Sequence of chain 3.C:
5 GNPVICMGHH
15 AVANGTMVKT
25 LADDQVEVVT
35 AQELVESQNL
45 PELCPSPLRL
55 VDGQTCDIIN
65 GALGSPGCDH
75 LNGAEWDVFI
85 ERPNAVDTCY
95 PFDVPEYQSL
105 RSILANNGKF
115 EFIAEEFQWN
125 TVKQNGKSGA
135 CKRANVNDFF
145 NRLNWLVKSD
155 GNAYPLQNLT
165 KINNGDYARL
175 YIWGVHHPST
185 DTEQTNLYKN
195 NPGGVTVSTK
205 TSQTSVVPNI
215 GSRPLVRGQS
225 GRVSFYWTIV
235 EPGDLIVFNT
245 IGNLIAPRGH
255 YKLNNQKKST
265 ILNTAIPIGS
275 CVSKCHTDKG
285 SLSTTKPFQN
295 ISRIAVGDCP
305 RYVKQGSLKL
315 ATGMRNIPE

A small-molecule ligand and the protein it binds are described below.
Small molecule (SMILES): CC(=O)N[C@@H]1[C@@H](O)[C@H](O)[C@@H](CO)O[C@H]1O

Binding-site contacts:
Ligand atom O6 contacts residue THR184 of chain 3.C at 3.6 Å.
Ligand atom O7 contacts residue ASN162 of chain 2.C at 2.9 Å (h-bond).
Ligand atom C3 contacts residue ASN162 of chain 2.C at 3.9 Å.
Ligand atom C6 contacts residue THR184 of chain 3.C at 4.5 Å.
Ligand atom O7 contacts residue LEU163 of chain 2.C at 4.3 Å.
Ligand atom O7 contacts residue THR164 of chain 2.C at 2.9 Å (h-bond).
Ligand atom C8 contacts residue THR164 of chain 2.C at 3.6 Å.
Ligand atom O6 contacts residue SER216 of chain 3.C at 3.4 Å (h-bond).
Ligand atom C4 contacts residue ASN162 of chain 2.C at 4.3 Å.
Ligand atom C4 contacts residue SER216 of chain 3.C at 4.4 Å.
Ligand atom C6 contacts residue SER183 of chain 3.C at 4.5 Å.
Ligand atom C8 contacts residue LEU163 of chain 2.C at 4.4 Å (hydrophobic).
Ligand atom C1 contacts residue ASN162 of chain 2.C at 1.4 Å.
Ligand atom C5 contacts residue ASN162 of chain 2.C at 3.6 Å.
Ligand atom O7 contacts residue VAL241 of chain 2.C at 4.4 Å.
Ligand atom C6 contacts residue SER216 of chain 3.C at 3.5 Å.
Ligand atom O5 contacts residue ASN162 of chain 2.C at 2.4 Å (h-bond).
Ligand atom C7 contacts residue ASN162 of chain 2.C at 3.5 Å.
Ligand atom C1 contacts residue SER216 of chain 3.C at 4.2 Å.
Ligand atom C5 contacts residue SER216 of chain 3.C at 3.9 Å.
Ligand atom C8 contacts residue ASN162 of chain 2.C at 3.4 Å.
Ligand atom N2 contacts residue ASN162 of chain 2.C at 3.0 Å (h-bond).
Ligand atom O5 contacts residue SER216 of chain 3.C at 3.2 Å (h-bond).
Ligand atom C7 contacts residue THR164 of chain 2.C at 3.6 Å.
Ligand atom C2 contacts residue ASN162 of chain 2.C at 2.6 Å.

Sequence of chain 2.C:
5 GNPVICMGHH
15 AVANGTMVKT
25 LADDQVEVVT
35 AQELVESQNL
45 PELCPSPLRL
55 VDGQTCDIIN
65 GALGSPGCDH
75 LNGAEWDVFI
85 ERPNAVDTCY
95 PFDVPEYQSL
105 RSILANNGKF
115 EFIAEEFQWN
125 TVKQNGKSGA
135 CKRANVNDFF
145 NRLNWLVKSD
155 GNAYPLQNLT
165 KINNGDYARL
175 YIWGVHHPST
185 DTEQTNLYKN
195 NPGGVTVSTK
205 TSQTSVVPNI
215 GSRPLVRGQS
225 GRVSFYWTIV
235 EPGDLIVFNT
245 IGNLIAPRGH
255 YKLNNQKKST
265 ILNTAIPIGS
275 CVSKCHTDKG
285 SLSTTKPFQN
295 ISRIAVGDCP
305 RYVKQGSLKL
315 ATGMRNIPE